Sequence of chain 1.C:
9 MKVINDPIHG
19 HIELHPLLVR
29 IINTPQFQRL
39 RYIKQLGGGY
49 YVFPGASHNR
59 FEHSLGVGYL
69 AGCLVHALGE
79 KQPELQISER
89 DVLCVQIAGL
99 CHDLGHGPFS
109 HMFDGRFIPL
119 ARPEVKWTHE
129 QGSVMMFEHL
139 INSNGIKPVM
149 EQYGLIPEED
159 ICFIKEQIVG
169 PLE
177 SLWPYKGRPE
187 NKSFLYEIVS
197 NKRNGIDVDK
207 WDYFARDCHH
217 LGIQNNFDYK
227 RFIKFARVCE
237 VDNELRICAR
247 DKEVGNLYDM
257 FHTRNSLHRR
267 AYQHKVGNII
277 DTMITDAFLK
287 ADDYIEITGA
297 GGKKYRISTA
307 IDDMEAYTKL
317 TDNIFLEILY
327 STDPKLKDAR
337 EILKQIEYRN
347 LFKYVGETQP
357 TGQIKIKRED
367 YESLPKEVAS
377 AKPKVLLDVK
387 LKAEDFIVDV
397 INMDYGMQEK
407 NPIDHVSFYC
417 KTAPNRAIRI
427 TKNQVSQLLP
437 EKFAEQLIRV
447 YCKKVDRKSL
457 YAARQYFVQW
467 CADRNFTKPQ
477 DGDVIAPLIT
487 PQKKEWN

Binding-site contacts:
Ligand atom C8 contacts residue XG41 of chain 1.X at 3.3 Å.
Ligand atom C1 contacts residue VAL50 of chain 1.D at 3.5 Å (hydrophobic).
Ligand atom O3 contacts residue VAL11 of chain 1.C at 3.4 Å (h-bond).
Ligand atom O11 contacts residue VAL272 of chain 1.D at 3.5 Å.
Ligand atom O14 contacts residue LYS417 of chain 1.A at 3.1 Å (salt-bridge).
Ligand atom C10 contacts residue TYR49 of chain 1.D at 3.1 Å (hydrophobic).
Ligand atom N2 contacts residue ARG345 of chain 1.D at 3.5 Å (salt-bridge).
Ligand atom O8 contacts residue LYS10 of chain 1.C at 2.9 Å (salt-bridge).
Ligand atom O6 contacts residue GLN36 of chain 1.C at 2.9 Å (h-bond).
Ligand atom N3 contacts residue TYR49 of chain 1.D at 3.3 Å (h-bond).
Ligand atom O6 contacts residue ARG39 of chain 1.C at 3.0 Å (salt-bridge).
Ligand atom O5 contacts residue ARG345 of chain 1.D at 3.1 Å (salt-bridge).
Ligand atom O8 contacts residue ARG345 of chain 1.D at 3.2 Å (salt-bridge).
Ligand atom N3 contacts residue ARG39 of chain 1.C at 2.9 Å (salt-bridge).
Ligand atom O2 contacts residue ILE12 of chain 1.C at 3.3 Å.
Ligand atom O9 contacts residue MG1 of chain 1.KA at 2.0 Å.
Ligand atom C2 contacts residue ARG345 of chain 1.D at 3.5 Å.
Ligand atom C10 contacts residue VAL50 of chain 1.D at 3.4 Å (hydrophobic).
Ligand atom N4 contacts residue TYR49 of chain 1.D at 3.6 Å (h-bond).
Ligand atom O14 contacts residue XG41 of chain 1.X at 2.5 Å (h-bond).
Ligand atom O6 contacts residue PHE59 of chain 1.C at 3.4 Å.
Ligand atom N1 contacts residue ASN31 of chain 1.C at 2.9 Å (h-bond).
Ligand atom O13 contacts residue LYS417 of chain 1.A at 3.0 Å (salt-bridge).
Ligand atom C4 contacts residue XG41 of chain 1.X at 3.6 Å.
Ligand atom O9 contacts residue XG41 of chain 1.X at 2.6 Å (h-bond).
Ligand atom N4 contacts residue ARG345 of chain 1.D at 3.4 Å (salt-bridge).
Ligand atom O4 contacts residue ARG345 of chain 1.D at 2.9 Å (salt-bridge).
Ligand atom O2 contacts residue XG41 of chain 1.X at 3.4 Å.
Ligand atom P3 contacts residue MG1 of chain 1.KA at 3.5 Å.
Ligand atom O1 contacts residue ASN31 of chain 1.C at 3.0 Å (h-bond).
Ligand atom C5 contacts residue ARG345 of chain 1.D at 3.3 Å.
Ligand atom O14 contacts residue MG1 of chain 1.KA at 2.0 Å.
Ligand atom O3 contacts residue MG1 of chain 1.KA at 3.5 Å.
Ligand atom O3 contacts residue XG41 of chain 1.X at 2.8 Å (h-bond).
Ligand atom P1 contacts residue MG1 of chain 1.KA at 3.5 Å.
Ligand atom O2 contacts residue VAL11 of chain 1.C at 2.8 Å (h-bond).
Ligand atom O1 contacts residue LYS10 of chain 1.C at 2.5 Å (salt-bridge).
Ligand atom C2 contacts residue LYS10 of chain 1.C at 3.4 Å.
Ligand atom O12 contacts residue MG1 of chain 1.KA at 3.0 Å.
Ligand atom O12 contacts residue XG41 of chain 1.X at 2.6 Å (h-bond).

The small molecule below binds the protein below.
Small molecule (SMILES): O=c1[nH]c(=O)c2ncn([C@@H]3O[C@H](COP(=O)(O)OP(=O)(O)OP(=O)(O)O)[C@@H](O)[C@H]3O)c2[nH]1

Sequence of chain 1.A:
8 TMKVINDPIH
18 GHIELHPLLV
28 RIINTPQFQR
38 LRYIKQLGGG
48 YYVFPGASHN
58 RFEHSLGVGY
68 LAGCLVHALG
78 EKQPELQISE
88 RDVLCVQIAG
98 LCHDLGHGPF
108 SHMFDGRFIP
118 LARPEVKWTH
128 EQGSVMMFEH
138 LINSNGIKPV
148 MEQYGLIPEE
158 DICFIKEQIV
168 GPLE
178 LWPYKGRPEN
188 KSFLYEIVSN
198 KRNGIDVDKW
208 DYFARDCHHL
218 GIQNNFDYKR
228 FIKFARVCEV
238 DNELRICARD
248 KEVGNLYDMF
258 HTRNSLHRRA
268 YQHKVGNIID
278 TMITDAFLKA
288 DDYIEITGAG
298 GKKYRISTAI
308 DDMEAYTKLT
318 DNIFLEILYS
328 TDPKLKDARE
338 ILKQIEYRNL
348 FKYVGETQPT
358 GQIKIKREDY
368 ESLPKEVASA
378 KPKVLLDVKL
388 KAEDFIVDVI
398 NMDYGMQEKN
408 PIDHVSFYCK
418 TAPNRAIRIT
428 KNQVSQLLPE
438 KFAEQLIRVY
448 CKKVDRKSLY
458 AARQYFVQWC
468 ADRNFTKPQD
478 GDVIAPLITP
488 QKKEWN

Sequence of chain 1.D:
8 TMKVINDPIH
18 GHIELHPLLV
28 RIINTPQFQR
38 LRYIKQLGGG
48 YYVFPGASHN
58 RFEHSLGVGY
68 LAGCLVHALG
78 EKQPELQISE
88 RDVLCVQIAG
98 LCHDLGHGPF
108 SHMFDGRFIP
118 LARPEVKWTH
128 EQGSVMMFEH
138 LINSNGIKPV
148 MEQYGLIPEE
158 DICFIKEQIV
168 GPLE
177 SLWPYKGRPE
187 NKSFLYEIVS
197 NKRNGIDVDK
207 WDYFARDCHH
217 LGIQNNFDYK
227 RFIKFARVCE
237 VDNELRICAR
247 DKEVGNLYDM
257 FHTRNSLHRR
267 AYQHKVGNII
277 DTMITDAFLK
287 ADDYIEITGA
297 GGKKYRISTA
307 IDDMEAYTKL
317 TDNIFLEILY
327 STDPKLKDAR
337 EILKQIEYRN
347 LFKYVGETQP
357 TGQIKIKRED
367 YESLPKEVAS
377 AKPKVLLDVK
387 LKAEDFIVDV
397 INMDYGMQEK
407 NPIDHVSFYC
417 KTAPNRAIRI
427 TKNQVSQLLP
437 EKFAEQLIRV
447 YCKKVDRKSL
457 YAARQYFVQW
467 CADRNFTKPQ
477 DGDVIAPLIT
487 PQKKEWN